Binding-site contacts:
Ligand atom CL contacts residue MET165 of chain 1.A at 3.8 Å.
Ligand atom C2 contacts residue PHE140 of chain 1.A at 3.3 Å (hydrophobic).
Ligand atom C contacts residue GLU166 of chain 1.A at 3.6 Å.
Ligand atom C5 contacts residue HIS164 of chain 1.A at 4.0 Å.
Ligand atom N contacts residue GLU166 of chain 1.A at 3.7 Å.
Ligand atom C13 contacts residue ASN142 of chain 1.A at 3.4 Å.
Ligand atom C contacts residue ASN142 of chain 1.A at 3.6 Å.
Ligand atom C12 contacts residue HIS41 of chain 1.A at 3.8 Å.
Ligand atom C8 contacts residue GLN189 of chain 1.A at 3.5 Å.
Ligand atom O contacts residue MET165 of chain 1.A at 3.4 Å.
Ligand atom N contacts residue HIS163 of chain 1.A at 2.8 Å (h-bond).
Ligand atom CL contacts residue HIS41 of chain 1.A at 3.4 Å.
Ligand atom C contacts residue PHE140 of chain 1.A at 3.7 Å (hydrophobic).
Ligand atom O contacts residue GLU166 of chain 1.A at 3.1 Å (salt-bridge).
Ligand atom C contacts residue SER1 of chain 2.A at 3.8 Å.
Ligand atom N contacts residue SER144 of chain 1.A at 3.6 Å (h-bond).
Ligand atom C10 contacts residue MET165 of chain 1.A at 3.6 Å (hydrophobic).
Ligand atom C1 contacts residue GLU166 of chain 1.A at 3.8 Å.
Ligand atom C9 contacts residue MET49 of chain 1.A at 3.6 Å (hydrophobic).
Ligand atom C9 contacts residue ARG188 of chain 1.A at 3.9 Å.
Ligand atom C2 contacts residue LEU141 of chain 1.A at 3.7 Å (hydrophobic).
Ligand atom N1 contacts residue CYS145 of chain 1.A at 3.5 Å (h-bond).
Ligand atom C1 contacts residue ASN142 of chain 1.A at 3.7 Å.
Ligand atom C3 contacts residue HIS163 of chain 1.A at 3.3 Å.
Ligand atom C contacts residue LEU141 of chain 1.A at 3.6 Å (hydrophobic).
Ligand atom CL contacts residue HIS164 of chain 1.A at 3.9 Å.
Ligand atom C11 contacts residue MET165 of chain 1.A at 3.8 Å (hydrophobic).
Ligand atom N contacts residue PHE140 of chain 1.A at 3.7 Å.
Ligand atom C3 contacts residue GLU166 of chain 1.A at 3.8 Å.
Ligand atom C11 contacts residue MET49 of chain 1.A at 3.7 Å (hydrophobic).
Ligand atom C12 contacts residue HIS164 of chain 1.A at 3.4 Å.
Ligand atom C10 contacts residue MET49 of chain 1.A at 3.4 Å (hydrophobic).
Ligand atom C9 contacts residue GLN189 of chain 1.A at 3.5 Å.
Ligand atom C10 contacts residue ARG188 of chain 1.A at 3.7 Å.
Ligand atom C2 contacts residue GLU166 of chain 1.A at 3.4 Å.
Ligand atom C3 contacts residue SER144 of chain 1.A at 4.0 Å.
Ligand atom C1 contacts residue LEU141 of chain 1.A at 3.5 Å (hydrophobic).
Ligand atom CL contacts residue ASP187 of chain 1.A at 3.2 Å.
Ligand atom C1 contacts residue PHE140 of chain 1.A at 3.9 Å (hydrophobic).
Ligand atom C3 contacts residue CYS145 of chain 1.A at 3.9 Å (hydrophobic).

Sequence of chain 2.A:
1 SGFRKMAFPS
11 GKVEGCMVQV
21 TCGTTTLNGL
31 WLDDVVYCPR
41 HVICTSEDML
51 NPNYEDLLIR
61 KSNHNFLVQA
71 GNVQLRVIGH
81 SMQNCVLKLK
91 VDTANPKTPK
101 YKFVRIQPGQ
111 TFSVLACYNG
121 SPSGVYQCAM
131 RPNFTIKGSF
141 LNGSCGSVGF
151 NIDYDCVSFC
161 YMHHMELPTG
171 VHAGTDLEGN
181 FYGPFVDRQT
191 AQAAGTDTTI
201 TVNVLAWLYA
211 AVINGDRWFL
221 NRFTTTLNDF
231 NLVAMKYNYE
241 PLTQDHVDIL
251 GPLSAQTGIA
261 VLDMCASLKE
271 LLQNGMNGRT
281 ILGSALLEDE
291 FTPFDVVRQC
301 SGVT

A small-molecule ligand and the protein it binds are described below.
Small molecule (SMILES): Cc1cncc(NC(=O)Cc2cccc(Cl)c2)c1

Sequence of chain 1.A:
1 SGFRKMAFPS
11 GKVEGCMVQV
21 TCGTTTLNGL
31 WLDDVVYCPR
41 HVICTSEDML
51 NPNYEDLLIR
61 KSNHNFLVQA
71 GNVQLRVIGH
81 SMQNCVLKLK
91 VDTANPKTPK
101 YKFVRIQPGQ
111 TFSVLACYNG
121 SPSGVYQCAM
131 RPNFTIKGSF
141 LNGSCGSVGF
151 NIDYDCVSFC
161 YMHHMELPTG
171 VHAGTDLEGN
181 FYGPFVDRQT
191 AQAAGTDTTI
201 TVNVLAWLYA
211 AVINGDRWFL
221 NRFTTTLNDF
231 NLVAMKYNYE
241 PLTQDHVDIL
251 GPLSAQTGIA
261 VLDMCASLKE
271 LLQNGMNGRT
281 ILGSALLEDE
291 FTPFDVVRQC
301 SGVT